Sequence of chain 1.A:
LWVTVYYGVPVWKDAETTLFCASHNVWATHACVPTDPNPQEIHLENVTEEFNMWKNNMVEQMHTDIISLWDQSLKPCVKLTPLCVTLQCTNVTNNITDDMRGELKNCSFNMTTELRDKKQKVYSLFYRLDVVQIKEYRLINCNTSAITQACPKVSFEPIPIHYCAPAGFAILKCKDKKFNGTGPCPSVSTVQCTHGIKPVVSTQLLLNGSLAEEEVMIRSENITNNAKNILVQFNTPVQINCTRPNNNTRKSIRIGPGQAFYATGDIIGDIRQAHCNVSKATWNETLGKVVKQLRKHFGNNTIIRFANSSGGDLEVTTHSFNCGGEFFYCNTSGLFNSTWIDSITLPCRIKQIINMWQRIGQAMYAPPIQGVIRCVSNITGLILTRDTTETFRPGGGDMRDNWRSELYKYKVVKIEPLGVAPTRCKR

A small-molecule ligand and the protein it binds are described below.
Small molecule (SMILES): CC(=O)N[C@@H]1[C@@H](O)[C@H](O)[C@@H](CO)O[C@H]1O

Binding-site contacts:
Ligand atom C7 contacts residue ASN390 of chain 1.A at 3.4 Å.
Ligand atom O7 contacts residue ASN390 of chain 1.A at 3.4 Å (h-bond).
Ligand atom N2 contacts residue ASN390 of chain 1.A at 3.0 Å (h-bond).
Ligand atom C3 contacts residue ASN390 of chain 1.A at 3.9 Å.
Ligand atom C8 contacts residue THR376 of chain 1.A at 3.6 Å.
Ligand atom C2 contacts residue NAG1 of chain 1.Q at 3.8 Å.
Ligand atom C8 contacts residue ASN390 of chain 1.A at 4.4 Å.
Ligand atom C8 contacts residue THR377 of chain 1.A at 3.8 Å.
Ligand atom O3 contacts residue NAG1 of chain 1.Q at 4.2 Å.
Ligand atom C1 contacts residue ASN390 of chain 1.A at 1.5 Å.
Ligand atom C7 contacts residue NAG1 of chain 1.Q at 3.9 Å.
Ligand atom O7 contacts residue THR377 of chain 1.A at 4.3 Å.
Ligand atom C2 contacts residue ASN390 of chain 1.A at 2.5 Å.
Ligand atom O5 contacts residue ASN390 of chain 1.A at 2.4 Å (h-bond).
Ligand atom C7 contacts residue THR377 of chain 1.A at 4.5 Å.
Ligand atom C4 contacts residue ASN390 of chain 1.A at 4.3 Å.
Ligand atom N2 contacts residue NAG1 of chain 1.Q at 3.0 Å (h-bond).
Ligand atom C5 contacts residue ASN390 of chain 1.A at 3.8 Å.
Ligand atom C8 contacts residue NAG1 of chain 1.Q at 3.9 Å.
Ligand atom C3 contacts residue NAG1 of chain 1.Q at 3.7 Å.
Ligand atom C1 contacts residue NAG1 of chain 1.Q at 4.2 Å.
Ligand atom O4 contacts residue NAG2 of chain 1.Q at 3.5 Å.
Ligand atom C1 contacts residue SER392 of chain 1.A at 4.2 Å.